The protein below binds the small molecule below.
Small molecule (SMILES): C[C@@H]1O[C@@H](CC(=O)O)[C@@H](O)[C@H](O)[C@@H]1O

Binding-site contacts:
Ligand atom O7A contacts residue LYS2 of chain 1.O at 3.5 Å (salt-bridge).
Ligand atom C2 contacts residue CA1 of chain 1.CA at 3.4 Å.
Ligand atom C4 contacts residue CA1 of chain 1.CA at 3.8 Å.
Ligand atom O3 contacts residue CA1 of chain 1.CA at 2.5 Å.
Ligand atom O4 contacts residue GLU96 of chain 1.G at 3.5 Å (salt-bridge).
Ligand atom C7 contacts residue LYS2 of chain 1.O at 3.3 Å.
Ligand atom O3 contacts residue ASP105 of chain 1.G at 3.0 Å (salt-bridge).
Ligand atom C4 contacts residue ASP97 of chain 1.G at 3.5 Å.
Ligand atom O3 contacts residue CA1 of chain 1.DA at 2.5 Å.
Ligand atom O4 contacts residue ASP105 of chain 1.G at 3.3 Å (salt-bridge).
Ligand atom C1M contacts residue SER24 of chain 1.G at 3.4 Å.
Ligand atom O4 contacts residue ASP97 of chain 1.G at 2.7 Å (salt-bridge).
Ligand atom O3 contacts residue ASP102 of chain 1.G at 2.8 Å (salt-bridge).
Ligand atom C4 contacts residue CA1 of chain 1.DA at 3.3 Å.
Ligand atom C1 contacts residue LYS1 of chain 1.O at 3.8 Å.
Ligand atom C3 contacts residue CA1 of chain 1.CA at 3.4 Å.
Ligand atom O2 contacts residue SER23 of chain 1.G at 3.4 Å.
Ligand atom C4 contacts residue ASP105 of chain 1.G at 3.2 Å.
Ligand atom O5 contacts residue LYS1 of chain 1.O at 3.6 Å.
Ligand atom C6 contacts residue LYS1 of chain 1.O at 2.5 Å.
Ligand atom C3 contacts residue ASP105 of chain 1.G at 3.7 Å.
Ligand atom C1M contacts residue GLY115 of chain 1.H at 3.6 Å.
Ligand atom C2 contacts residue GLY115 of chain 1.H at 3.3 Å.
Ligand atom O5 contacts residue SER23 of chain 1.G at 3.4 Å (h-bond).
Ligand atom O5 contacts residue SER24 of chain 1.G at 2.9 Å (h-bond).
Ligand atom C5 contacts residue SER23 of chain 1.G at 3.4 Å.
Ligand atom O2 contacts residue ASP105 of chain 1.G at 3.7 Å.
Ligand atom O4 contacts residue ASP100 of chain 1.G at 3.7 Å.
Ligand atom C4 contacts residue SER23 of chain 1.G at 3.5 Å.
Ligand atom O2 contacts residue CA1 of chain 1.CA at 2.5 Å.
Ligand atom O7A contacts residue SER24 of chain 1.G at 3.7 Å.
Ligand atom O2 contacts residue ASN22 of chain 1.G at 3.0 Å (h-bond).
Ligand atom C7 contacts residue LYS1 of chain 1.O at 1.4 Å.
Ligand atom O7A contacts residue LYS1 of chain 1.O at 2.4 Å (salt-bridge).
Ligand atom O2 contacts residue GLY115 of chain 1.H at 2.5 Å (h-bond).
Ligand atom C5 contacts residue LYS1 of chain 1.O at 3.5 Å.
Ligand atom C3 contacts residue CA1 of chain 1.DA at 3.4 Å.
Ligand atom C3 contacts residue ASP100 of chain 1.G at 3.1 Å.
Ligand atom O4 contacts residue CA1 of chain 1.DA at 2.6 Å.
Ligand atom O3 contacts residue ASP100 of chain 1.G at 2.5 Å (salt-bridge).

Sequence of chain 1.O:
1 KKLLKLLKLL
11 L

Sequence of chain 1.H:
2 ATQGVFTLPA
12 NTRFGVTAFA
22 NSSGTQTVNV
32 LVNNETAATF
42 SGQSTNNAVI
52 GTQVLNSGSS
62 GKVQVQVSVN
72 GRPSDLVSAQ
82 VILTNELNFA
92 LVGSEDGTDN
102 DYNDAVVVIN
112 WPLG

Sequence of chain 1.G:
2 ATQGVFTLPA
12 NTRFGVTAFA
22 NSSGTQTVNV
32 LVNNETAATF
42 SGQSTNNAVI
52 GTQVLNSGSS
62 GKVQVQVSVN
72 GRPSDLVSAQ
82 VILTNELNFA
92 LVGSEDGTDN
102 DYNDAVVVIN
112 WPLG